Binding-site contacts:
Ligand atom O20 contacts residue LYS159 of chain 1.B at 3.4 Å (salt-bridge).
Ligand atom C1 contacts residue VAL121 of chain 1.B at 3.7 Å (hydrophobic).
Ligand atom C2 contacts residue VAL121 of chain 1.B at 3.3 Å (hydrophobic).
Ligand atom O9 contacts residue GLY53 of chain 1.B at 3.6 Å.
Ligand atom C15 contacts residue HIS154 of chain 1.B at 3.3 Å.
Ligand atom C15 contacts residue MET125 of chain 1.B at 3.3 Å (hydrophobic).
Ligand atom C7 contacts residue VAL50 of chain 1.B at 3.5 Å (hydrophobic).
Ligand atom C23 contacts residue HIS154 of chain 1.B at 3.6 Å.
Ligand atom C13 contacts residue GLY53 of chain 1.B at 3.6 Å.
Ligand atom C16 contacts residue MET125 of chain 1.B at 3.5 Å (hydrophobic).
Ligand atom C7 contacts residue GLY53 of chain 1.B at 3.6 Å.
Ligand atom O21 contacts residue HIS154 of chain 1.B at 4.0 Å.
Ligand atom C6 contacts residue VAL50 of chain 1.B at 3.5 Å (hydrophobic).
Ligand atom C14 contacts residue ILE55 of chain 1.B at 3.5 Å (hydrophobic).
Ligand atom O20 contacts residue GLU128 of chain 1.B at 3.8 Å.
Ligand atom C6 contacts residue VAL48 of chain 1.B at 4.0 Å (hydrophobic).
Ligand atom C1 contacts residue VAL48 of chain 1.B at 3.9 Å (hydrophobic).
Ligand atom C22 contacts residue GLU128 of chain 1.B at 3.4 Å.
Ligand atom O24 contacts residue MET125 of chain 1.B at 3.6 Å.
Ligand atom C3 contacts residue MET125 of chain 1.B at 3.9 Å (hydrophobic).
Ligand atom O24 contacts residue ILE55 of chain 1.B at 3.6 Å.
Ligand atom C13 contacts residue MET125 of chain 1.B at 4.0 Å (hydrophobic).
Ligand atom C22 contacts residue LEU129 of chain 1.B at 3.4 Å (hydrophobic).
Ligand atom C3 contacts residue VAL121 of chain 1.B at 3.7 Å (hydrophobic).
Ligand atom O21 contacts residue GLU128 of chain 1.B at 3.3 Å.
Ligand atom O21 contacts residue MET125 of chain 1.B at 3.9 Å.
Ligand atom O24 contacts residue HIS154 of chain 1.B at 3.5 Å.
Ligand atom C22 contacts residue MET125 of chain 1.B at 3.6 Å (hydrophobic).
Ligand atom C14 contacts residue GLY53 of chain 1.B at 3.5 Å.
Ligand atom C8 contacts residue GLY53 of chain 1.B at 3.5 Å.
Ligand atom C12 contacts residue HIS154 of chain 1.B at 4.0 Å.
Ligand atom C16 contacts residue HIS154 of chain 1.B at 3.5 Å.
Ligand atom C13 contacts residue HIS154 of chain 1.B at 3.7 Å.
Ligand atom C23 contacts residue LEU129 of chain 1.B at 3.9 Å (hydrophobic).
Ligand atom C23 contacts residue ILE55 of chain 1.B at 4.0 Å (hydrophobic).
Ligand atom C14 contacts residue HIS154 of chain 1.B at 3.2 Å.
Ligand atom C5 contacts residue VAL50 of chain 1.B at 3.9 Å (hydrophobic).
Ligand atom O19 contacts residue MET125 of chain 1.B at 3.7 Å.
Ligand atom C14 contacts residue MET125 of chain 1.B at 3.5 Å (hydrophobic).
Ligand atom C17 contacts residue HIS154 of chain 1.B at 3.9 Å.

This protein binds this small molecule.
Small molecule (SMILES): O=C(O)c1c(CN2C(=O)Cc3cc(Cl)ccc32)ccc2c1OCCO2

Sequence of chain 1.B:
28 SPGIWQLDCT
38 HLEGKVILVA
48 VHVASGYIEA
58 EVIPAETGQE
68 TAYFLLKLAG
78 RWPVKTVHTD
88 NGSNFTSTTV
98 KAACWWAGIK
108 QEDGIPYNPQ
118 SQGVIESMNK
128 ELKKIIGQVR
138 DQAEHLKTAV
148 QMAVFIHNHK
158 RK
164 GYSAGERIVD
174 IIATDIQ